This small molecule binds to this protein.
Small molecule (SMILES): COCCOC[C@H](C)N

Sequence of chain 1.A:
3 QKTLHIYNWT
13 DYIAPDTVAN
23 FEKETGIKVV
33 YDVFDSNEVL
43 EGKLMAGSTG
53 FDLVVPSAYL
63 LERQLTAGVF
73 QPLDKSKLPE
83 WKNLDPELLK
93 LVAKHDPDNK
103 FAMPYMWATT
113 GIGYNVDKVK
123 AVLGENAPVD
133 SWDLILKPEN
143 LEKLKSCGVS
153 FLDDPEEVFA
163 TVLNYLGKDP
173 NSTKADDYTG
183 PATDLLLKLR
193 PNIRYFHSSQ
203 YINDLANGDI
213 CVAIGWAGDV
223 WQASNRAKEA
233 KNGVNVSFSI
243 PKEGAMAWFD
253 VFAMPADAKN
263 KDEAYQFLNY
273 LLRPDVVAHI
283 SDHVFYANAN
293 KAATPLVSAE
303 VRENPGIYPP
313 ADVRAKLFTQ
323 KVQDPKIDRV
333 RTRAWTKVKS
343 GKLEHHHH

Binding-site contacts:
Ligand atom C03 contacts residue ALA313 of chain 1.A at 3.3 Å (hydrophobic).
Ligand atom N09 contacts residue ALA313 of chain 1.A at 2.8 Å (h-bond).
Ligand atom C02 contacts residue ALA313 of chain 1.A at 3.3 Å (hydrophobic).
Ligand atom C08 contacts residue ARG316 of chain 1.A at 3.6 Å.
Ligand atom C03 contacts residue ARG316 of chain 1.A at 3.6 Å.
Ligand atom O04 contacts residue ARG316 of chain 1.A at 3.1 Å (salt-bridge).
Ligand atom O04 contacts residue ALA313 of chain 1.A at 3.9 Å.
Ligand atom C02 contacts residue PRO312 of chain 1.A at 3.5 Å (hydrophobic).
Ligand atom C05 contacts residue ARG316 of chain 1.A at 3.3 Å.
Ligand atom C06 contacts residue ARG316 of chain 1.A at 3.2 Å.
Ligand atom C03 contacts residue PRO312 of chain 1.A at 4.1 Å (hydrophobic).
Ligand atom N09 contacts residue PRO312 of chain 1.A at 3.4 Å.
Ligand atom O07 contacts residue ARG316 of chain 1.A at 3.8 Å.
Ligand atom N09 contacts residue ASP314 of chain 1.A at 4.1 Å.
Ligand atom O04 contacts residue PRO312 of chain 1.A at 4.0 Å.